The protein below binds the small molecule below.
Small molecule (SMILES): CC(=O)N[C@H]1[C@H](O[C@H]2[C@H](O)[C@@H](NC(C)=O)CO[C@@H]2CO)O[C@H](CO)[C@@H](O)[C@@H]1O

Sequence of chain 1.H:
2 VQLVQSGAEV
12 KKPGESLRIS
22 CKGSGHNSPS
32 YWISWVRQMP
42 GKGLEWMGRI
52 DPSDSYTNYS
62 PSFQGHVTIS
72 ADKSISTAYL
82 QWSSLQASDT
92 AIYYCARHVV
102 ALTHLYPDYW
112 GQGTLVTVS

Binding-site contacts:
Ligand atom C8 contacts residue ALA102 of chain 1.H at 4.2 Å (hydrophobic).
Ligand atom O5 contacts residue LEU103 of chain 1.H at 4.2 Å.
Ligand atom C8 contacts residue PHE339 of chain 1.B at 3.5 Å (hydrophobic).
Ligand atom O5 contacts residue ASN340 of chain 1.B at 2.4 Å (h-bond).
Ligand atom O7 contacts residue GLY336 of chain 1.B at 3.5 Å.
Ligand atom C3 contacts residue LEU103 of chain 1.H at 4.2 Å (hydrophobic).
Ligand atom N2 contacts residue ASN340 of chain 1.B at 2.9 Å (h-bond).
Ligand atom C5 contacts residue VAL101 of chain 1.H at 4.4 Å (hydrophobic).
Ligand atom C2 contacts residue ASN340 of chain 1.B at 2.5 Å.
Ligand atom O5 contacts residue ASN28 of chain 1.H at 2.6 Å (h-bond).
Ligand atom C3 contacts residue ASN340 of chain 1.B at 3.8 Å.
Ligand atom C1 contacts residue ASN28 of chain 1.H at 3.5 Å.
Ligand atom C7 contacts residue ASN340 of chain 1.B at 3.2 Å.
Ligand atom C2 contacts residue LEU103 of chain 1.H at 3.8 Å (hydrophobic).
Ligand atom C7 contacts residue PHE339 of chain 1.B at 4.3 Å (hydrophobic).
Ligand atom C4 contacts residue ASN340 of chain 1.B at 4.3 Å.
Ligand atom O5 contacts residue VAL101 of chain 1.H at 3.7 Å.
Ligand atom O5 contacts residue ALA102 of chain 1.H at 3.9 Å.
Ligand atom C1 contacts residue VAL101 of chain 1.H at 4.3 Å (hydrophobic).
Ligand atom C6 contacts residue ASN28 of chain 1.H at 3.6 Å.
Ligand atom N2 contacts residue LEU103 of chain 1.H at 3.6 Å.
Ligand atom C5 contacts residue ALA102 of chain 1.H at 3.6 Å (hydrophobic).
Ligand atom C8 contacts residue GLY336 of chain 1.B at 4.1 Å.
Ligand atom C8 contacts residue LEU365 of chain 1.B at 3.9 Å (hydrophobic).
Ligand atom C1 contacts residue LEU103 of chain 1.H at 3.2 Å (hydrophobic).
Ligand atom C8 contacts residue PHE335 of chain 1.B at 4.1 Å (hydrophobic).
Ligand atom C6 contacts residue VAL101 of chain 1.H at 4.3 Å (hydrophobic).
Ligand atom O6 contacts residue VAL364 of chain 1.B at 3.4 Å.
Ligand atom C7 contacts residue GLY336 of chain 1.B at 4.1 Å.
Ligand atom C1 contacts residue ALA102 of chain 1.H at 4.4 Å (hydrophobic).
Ligand atom C8 contacts residue ASN340 of chain 1.B at 4.3 Å.
Ligand atom C1 contacts residue ASN340 of chain 1.B at 1.4 Å.
Ligand atom C6 contacts residue ALA102 of chain 1.H at 3.4 Å (hydrophobic).
Ligand atom C5 contacts residue ASN28 of chain 1.H at 3.7 Å.
Ligand atom O7 contacts residue ASN28 of chain 1.H at 4.5 Å.
Ligand atom O6 contacts residue ASN28 of chain 1.H at 3.7 Å.
Ligand atom O7 contacts residue ASN340 of chain 1.B at 3.2 Å (h-bond).
Ligand atom C5 contacts residue ASN340 of chain 1.B at 3.6 Å.

Sequence of chain 1.B:
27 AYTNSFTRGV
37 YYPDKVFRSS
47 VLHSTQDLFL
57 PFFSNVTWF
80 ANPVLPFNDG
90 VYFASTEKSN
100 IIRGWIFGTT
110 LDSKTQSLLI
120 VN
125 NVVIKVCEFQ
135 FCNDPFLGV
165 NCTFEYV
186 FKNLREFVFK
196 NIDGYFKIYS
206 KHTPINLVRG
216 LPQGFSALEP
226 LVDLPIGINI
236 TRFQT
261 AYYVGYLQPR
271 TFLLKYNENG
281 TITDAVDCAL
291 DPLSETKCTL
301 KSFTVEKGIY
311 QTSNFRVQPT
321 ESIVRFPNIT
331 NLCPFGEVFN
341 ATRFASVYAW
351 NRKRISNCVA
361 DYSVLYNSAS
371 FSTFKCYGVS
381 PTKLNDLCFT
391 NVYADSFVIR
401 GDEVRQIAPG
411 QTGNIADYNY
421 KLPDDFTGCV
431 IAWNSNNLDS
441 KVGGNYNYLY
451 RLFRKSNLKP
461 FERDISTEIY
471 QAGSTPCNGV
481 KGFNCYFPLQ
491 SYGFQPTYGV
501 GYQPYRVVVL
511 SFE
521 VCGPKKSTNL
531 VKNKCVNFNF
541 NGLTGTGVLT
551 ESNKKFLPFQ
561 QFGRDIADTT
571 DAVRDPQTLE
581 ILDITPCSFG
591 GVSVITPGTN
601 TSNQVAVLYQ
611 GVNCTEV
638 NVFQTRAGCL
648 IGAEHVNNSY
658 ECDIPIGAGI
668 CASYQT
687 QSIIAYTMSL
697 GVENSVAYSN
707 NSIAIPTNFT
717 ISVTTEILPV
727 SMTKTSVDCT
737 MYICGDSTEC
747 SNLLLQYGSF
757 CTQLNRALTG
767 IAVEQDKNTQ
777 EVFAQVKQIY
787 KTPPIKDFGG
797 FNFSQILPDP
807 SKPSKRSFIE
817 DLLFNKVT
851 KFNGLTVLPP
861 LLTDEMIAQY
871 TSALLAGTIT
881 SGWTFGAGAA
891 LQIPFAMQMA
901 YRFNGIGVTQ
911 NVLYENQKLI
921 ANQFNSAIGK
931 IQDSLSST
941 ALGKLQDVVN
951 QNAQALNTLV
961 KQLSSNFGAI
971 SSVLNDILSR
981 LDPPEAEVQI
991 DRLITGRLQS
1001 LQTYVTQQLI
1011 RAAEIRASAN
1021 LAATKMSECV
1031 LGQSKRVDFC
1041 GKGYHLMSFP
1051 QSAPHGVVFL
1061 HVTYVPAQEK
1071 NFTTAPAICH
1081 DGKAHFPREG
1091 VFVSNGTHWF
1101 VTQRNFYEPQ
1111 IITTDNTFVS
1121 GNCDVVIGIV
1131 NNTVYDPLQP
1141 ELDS